Sequence of chain 1.C:
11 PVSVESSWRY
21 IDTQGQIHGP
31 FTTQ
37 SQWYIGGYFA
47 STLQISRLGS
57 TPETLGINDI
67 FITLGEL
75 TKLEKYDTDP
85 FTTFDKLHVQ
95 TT

Binding-site contacts:
Ligand atom CA contacts residue HIS28 of chain 1.C at 4.0 Å.
Ligand atom CA contacts residue ASP22 of chain 1.C at 3.8 Å.
Ligand atom CB contacts residue HIS28 of chain 1.C at 3.8 Å.
Ligand atom C contacts residue ASP22 of chain 1.C at 4.1 Å.
Ligand atom CD contacts residue TYR20 of chain 1.C at 3.3 Å (hydrophobic).
Ligand atom CA contacts residue TYR20 of chain 1.C at 3.8 Å (hydrophobic).
Ligand atom CA contacts residue TRP39 of chain 1.C at 3.5 Å (hydrophobic).
Ligand atom C contacts residue HIS28 of chain 1.C at 3.8 Å.
Ligand atom CB contacts residue TYR44 of chain 1.C at 4.0 Å (hydrophobic).
Ligand atom CG contacts residue PHE31 of chain 1.C at 4.0 Å (hydrophobic).
Ligand atom CD2 contacts residue TYR20 of chain 1.C at 3.9 Å (hydrophobic).
Ligand atom O contacts residue HIS28 of chain 1.C at 3.5 Å.
Ligand atom CD2 contacts residue LEU49 of chain 1.C at 4.0 Å (hydrophobic).
Ligand atom N contacts residue TYR44 of chain 1.C at 4.1 Å.
Ligand atom N contacts residue TYR44 of chain 1.C at 4.0 Å.
Ligand atom CG contacts residue TYR44 of chain 1.C at 3.7 Å (hydrophobic).
Ligand atom CG contacts residue TYR20 of chain 1.C at 3.4 Å (hydrophobic).
Ligand atom CD contacts residue TRP39 of chain 1.C at 3.5 Å (hydrophobic).
Ligand atom CG contacts residue TYR20 of chain 1.C at 3.7 Å (hydrophobic).
Ligand atom O contacts residue TYR20 of chain 1.C at 2.6 Å (h-bond).
Ligand atom CB contacts residue TYR20 of chain 1.C at 3.5 Å (hydrophobic).
Ligand atom CD contacts residue TYR44 of chain 1.C at 3.5 Å (hydrophobic).
Ligand atom O contacts residue ASP22 of chain 1.C at 3.3 Å.
Ligand atom O contacts residue TRP39 of chain 1.C at 2.7 Å (h-bond).
Ligand atom O contacts residue TRP39 of chain 1.C at 4.0 Å.
Ligand atom CD1 contacts residue TYR20 of chain 1.C at 3.7 Å (hydrophobic).
Ligand atom N contacts residue HIS28 of chain 1.C at 4.1 Å.
Ligand atom CD1 contacts residue LEU49 of chain 1.C at 4.2 Å (hydrophobic).
Ligand atom CD2 contacts residue ASP22 of chain 1.C at 3.7 Å.
Ligand atom CG contacts residue HIS28 of chain 1.C at 3.8 Å.
Ligand atom CB contacts residue TRP39 of chain 1.C at 3.5 Å (hydrophobic).
Ligand atom C contacts residue TRP39 of chain 1.C at 3.6 Å (hydrophobic).
Ligand atom CG contacts residue PHE45 of chain 1.C at 4.2 Å (hydrophobic).
Ligand atom C contacts residue TRP39 of chain 1.C at 3.9 Å (hydrophobic).
Ligand atom CG contacts residue TRP39 of chain 1.C at 3.9 Å (hydrophobic).
Ligand atom C contacts residue TYR20 of chain 1.C at 3.5 Å (hydrophobic).
Ligand atom CA contacts residue TYR44 of chain 1.C at 3.8 Å (hydrophobic).
Ligand atom CD1 contacts residue PHE45 of chain 1.C at 3.9 Å (hydrophobic).
Ligand atom N contacts residue TRP39 of chain 1.C at 3.4 Å (h-bond).
Ligand atom N contacts residue TYR20 of chain 1.C at 3.2 Å (h-bond).

The protein below binds the small molecule below.
Small molecule (SMILES): CC(C)C[C@@H](C=O)NC(=O)CNC(=O)[C@@H]1CCCN1C(=O)[C@@H]1CCCN1C(=O)[C@@H]1CCCN1C(=O)[C@H](C)N